Binding-site contacts:
Ligand atom O contacts residue TYR194 of chain 1.A at 2.6 Å (h-bond).
Ligand atom CA contacts residue GLU86 of chain 1.A at 3.5 Å.
Ligand atom NH1 contacts residue CYS319 of chain 1.A at 3.7 Å.
Ligand atom CD contacts residue ARG173 of chain 1.A at 3.8 Å.
Ligand atom NH1 contacts residue TYR194 of chain 1.A at 3.7 Å.
Ligand atom CD contacts residue OGA1 of chain 1.F at 3.8 Å.
Ligand atom NE contacts residue ARG173 of chain 1.A at 3.5 Å (salt-bridge).
Ligand atom OXT contacts residue VAL87 of chain 1.A at 3.7 Å.
Ligand atom C contacts residue CYS319 of chain 1.A at 3.7 Å (hydrophobic).
Ligand atom CA contacts residue THR88 of chain 1.A at 3.6 Å.
Ligand atom CZ contacts residue ARG173 of chain 1.A at 3.6 Å.
Ligand atom CD contacts residue HIS191 of chain 1.A at 3.5 Å.
Ligand atom NH1 contacts residue ARG173 of chain 1.A at 3.5 Å (salt-bridge).
Ligand atom NE contacts residue GLU86 of chain 1.A at 2.9 Å (salt-bridge).
Ligand atom N contacts residue CYS319 of chain 1.A at 3.4 Å (h-bond).
Ligand atom N contacts residue THR88 of chain 1.A at 2.8 Å (h-bond).
Ligand atom NE contacts residue TYR194 of chain 1.A at 3.5 Å (h-bond).
Ligand atom CB contacts residue HIS191 of chain 1.A at 3.5 Å.
Ligand atom NH1 contacts residue PHE316 of chain 1.A at 3.5 Å.
Ligand atom NH1 contacts residue GLU86 of chain 1.A at 3.8 Å.
Ligand atom O contacts residue ARG318 of chain 1.A at 2.9 Å (salt-bridge).
Ligand atom CD contacts residue GLU86 of chain 1.A at 3.7 Å.
Ligand atom CG contacts residue THR88 of chain 1.A at 3.6 Å.
Ligand atom NH2 contacts residue ASP193 of chain 1.A at 2.9 Å (salt-bridge).
Ligand atom CZ contacts residue GLU86 of chain 1.A at 3.8 Å.
Ligand atom C contacts residue TYR194 of chain 1.A at 3.1 Å (hydrophobic).
Ligand atom CA contacts residue CYS319 of chain 1.A at 3.4 Å (hydrophobic).
Ligand atom CD contacts residue ASP193 of chain 1.A at 3.7 Å.
Ligand atom CB contacts residue THR88 of chain 1.A at 3.3 Å.
Ligand atom OXT contacts residue ARG318 of chain 1.A at 3.1 Å (salt-bridge).
Ligand atom N contacts residue VAL87 of chain 1.A at 2.9 Å (h-bond).
Ligand atom NH2 contacts residue TYR194 of chain 1.A at 3.7 Å.
Ligand atom CA contacts residue TYR194 of chain 1.A at 3.2 Å (hydrophobic).
Ligand atom C contacts residue ARG318 of chain 1.A at 3.6 Å.
Ligand atom CB contacts residue TYR194 of chain 1.A at 3.8 Å (hydrophobic).
Ligand atom NH2 contacts residue ARG173 of chain 1.A at 3.7 Å.
Ligand atom CZ contacts residue TYR194 of chain 1.A at 3.4 Å (hydrophobic).
Ligand atom CG contacts residue HIS191 of chain 1.A at 3.6 Å.
Ligand atom N contacts residue GLU86 of chain 1.A at 2.8 Å (salt-bridge).
Ligand atom CG contacts residue GLU86 of chain 1.A at 3.6 Å.

Sequence of chain 1.A:
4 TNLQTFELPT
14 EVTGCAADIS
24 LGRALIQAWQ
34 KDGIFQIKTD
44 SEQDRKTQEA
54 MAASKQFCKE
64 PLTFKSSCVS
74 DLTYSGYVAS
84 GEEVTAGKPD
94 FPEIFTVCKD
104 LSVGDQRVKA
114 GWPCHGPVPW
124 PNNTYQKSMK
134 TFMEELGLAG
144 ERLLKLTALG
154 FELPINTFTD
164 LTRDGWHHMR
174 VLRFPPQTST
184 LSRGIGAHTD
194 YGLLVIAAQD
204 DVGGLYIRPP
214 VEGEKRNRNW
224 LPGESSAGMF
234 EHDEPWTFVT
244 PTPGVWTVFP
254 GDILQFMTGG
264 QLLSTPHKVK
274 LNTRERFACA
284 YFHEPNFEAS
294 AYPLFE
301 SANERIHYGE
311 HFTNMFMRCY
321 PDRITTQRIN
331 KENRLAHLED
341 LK

This protein binds this small molecule.
Small molecule (SMILES): NC(=[NH2+])NCCC[C@H](N)C(=O)O